A protein and the small-molecule ligand that binds it are described below.
Small molecule (SMILES): CC(=O)N[C@@H]1[C@@H](O)[C@H](O)[C@@H](CO)O[C@H]1O

Binding-site contacts:
Ligand atom O5 contacts residue ASN125 of chain 1.A at 2.4 Å (h-bond).
Ligand atom O3 contacts residue ASN125 of chain 1.A at 4.4 Å.
Ligand atom C1 contacts residue ASN113 of chain 1.A at 4.0 Å.
Ligand atom C8 contacts residue ASN125 of chain 1.A at 3.6 Å.
Ligand atom C2 contacts residue ASN113 of chain 1.A at 4.4 Å.
Ligand atom O5 contacts residue ASN113 of chain 1.A at 3.2 Å.
Ligand atom O6 contacts residue GLU40 of chain 1.A at 4.0 Å.
Ligand atom C5 contacts residue ASN113 of chain 1.A at 4.2 Å.
Ligand atom C3 contacts residue LYS115 of chain 1.A at 4.2 Å.
Ligand atom N2 contacts residue ASN125 of chain 1.A at 2.5 Å (h-bond).
Ligand atom O7 contacts residue ASN113 of chain 1.A at 3.9 Å.
Ligand atom C3 contacts residue ASN125 of chain 1.A at 3.5 Å.
Ligand atom C2 contacts residue LYS115 of chain 1.A at 4.4 Å.
Ligand atom O7 contacts residue ASN125 of chain 1.A at 3.2 Å (h-bond).
Ligand atom O3 contacts residue LYS115 of chain 1.A at 3.1 Å (salt-bridge).
Ligand atom O6 contacts residue ASN113 of chain 1.A at 3.4 Å (h-bond).
Ligand atom O6 contacts residue SER127 of chain 1.A at 3.8 Å.
Ligand atom C7 contacts residue ASN125 of chain 1.A at 2.8 Å.
Ligand atom O7 contacts residue LYS115 of chain 1.A at 3.8 Å.
Ligand atom C2 contacts residue ASN125 of chain 1.A at 2.1 Å.
Ligand atom C6 contacts residue GLU40 of chain 1.A at 3.9 Å.
Ligand atom C5 contacts residue ASN125 of chain 1.A at 3.6 Å.
Ligand atom O6 contacts residue HIS42 of chain 1.A at 4.2 Å.
Ligand atom C4 contacts residue ASN125 of chain 1.A at 4.0 Å.
Ligand atom O6 contacts residue ASN125 of chain 1.A at 4.5 Å.
Ligand atom C6 contacts residue ASN113 of chain 1.A at 3.7 Å.
Ligand atom O5 contacts residue HIS42 of chain 1.A at 4.5 Å.
Ligand atom C1 contacts residue ASN125 of chain 1.A at 1.4 Å.

Sequence of chain 1.A:
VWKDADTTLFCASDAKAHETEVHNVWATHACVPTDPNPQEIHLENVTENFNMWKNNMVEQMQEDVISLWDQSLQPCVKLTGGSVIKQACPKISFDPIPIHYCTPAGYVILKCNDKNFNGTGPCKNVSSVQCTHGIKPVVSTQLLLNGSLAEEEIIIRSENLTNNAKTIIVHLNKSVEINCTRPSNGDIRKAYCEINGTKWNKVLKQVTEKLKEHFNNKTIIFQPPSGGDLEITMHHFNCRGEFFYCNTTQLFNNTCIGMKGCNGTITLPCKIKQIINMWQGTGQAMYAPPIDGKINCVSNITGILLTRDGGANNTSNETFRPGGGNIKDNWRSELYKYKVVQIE